Sequence of chain 1.E:
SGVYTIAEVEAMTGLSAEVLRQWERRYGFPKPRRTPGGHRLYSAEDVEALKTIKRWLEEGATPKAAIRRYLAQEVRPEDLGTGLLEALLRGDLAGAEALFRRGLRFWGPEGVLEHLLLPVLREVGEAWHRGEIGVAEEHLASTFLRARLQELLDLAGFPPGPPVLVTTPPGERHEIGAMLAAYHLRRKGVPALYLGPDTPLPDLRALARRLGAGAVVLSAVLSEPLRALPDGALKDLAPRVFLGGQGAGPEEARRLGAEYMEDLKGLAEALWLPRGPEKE

Sequence of chain 1.F:
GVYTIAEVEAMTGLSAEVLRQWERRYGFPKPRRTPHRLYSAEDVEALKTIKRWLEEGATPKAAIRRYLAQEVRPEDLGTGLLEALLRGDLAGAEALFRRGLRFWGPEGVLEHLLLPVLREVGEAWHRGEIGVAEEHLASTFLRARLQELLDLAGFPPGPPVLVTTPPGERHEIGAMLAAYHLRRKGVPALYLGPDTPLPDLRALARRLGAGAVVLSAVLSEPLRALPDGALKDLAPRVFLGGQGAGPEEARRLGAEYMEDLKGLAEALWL

Binding-site contacts:
Ligand atom C4' contacts residue GLU161 of chain 1.E at 4.0 Å.
Ligand atom C5' contacts residue B121 of chain 1.Q at 1.9 Å.
Ligand atom C3' contacts residue TRP151 of chain 1.E at 3.4 Å (hydrophobic).
Ligand atom O3' contacts residue GLU161 of chain 1.E at 3.5 Å.
Ligand atom C1' contacts residue GLU161 of chain 1.E at 3.5 Å.
Ligand atom C6 contacts residue PRO223 of chain 1.F at 3.8 Å (hydrophobic).
Ligand atom C4 contacts residue VAL158 of chain 1.E at 3.5 Å (hydrophobic).
Ligand atom N7 contacts residue B121 of chain 1.Q at 3.7 Å.
Ligand atom N3 contacts residue VAL158 of chain 1.E at 3.4 Å.
Ligand atom C2 contacts residue PRO223 of chain 1.F at 4.0 Å (hydrophobic).
Ligand atom C2 contacts residue VAL158 of chain 1.E at 4.0 Å (hydrophobic).
Ligand atom C1' contacts residue VAL158 of chain 1.E at 3.9 Å (hydrophobic).
Ligand atom C2' contacts residue VAL158 of chain 1.E at 3.7 Å (hydrophobic).
Ligand atom N6 contacts residue PRO223 of chain 1.F at 4.0 Å.
Ligand atom O4' contacts residue B121 of chain 1.Q at 3.3 Å.
Ligand atom O2' contacts residue VAL158 of chain 1.E at 3.4 Å.
Ligand atom O2' contacts residue TRP151 of chain 1.E at 3.9 Å.
Ligand atom N1 contacts residue PRO223 of chain 1.F at 3.7 Å.
Ligand atom C4' contacts residue B121 of chain 1.Q at 3.2 Å.
Ligand atom C8 contacts residue TRP151 of chain 1.E at 3.5 Å (hydrophobic).
Ligand atom N3 contacts residue B121 of chain 1.Q at 3.9 Å.
Ligand atom O4' contacts residue GLU161 of chain 1.E at 4.1 Å.
Ligand atom C2 contacts residue ASP221 of chain 1.F at 3.4 Å.
Ligand atom O3' contacts residue TRP151 of chain 1.E at 3.5 Å.
Ligand atom O2' contacts residue GLU161 of chain 1.E at 2.6 Å (salt-bridge).
Ligand atom C5 contacts residue B121 of chain 1.Q at 4.0 Å.
Ligand atom N1 contacts residue ASP221 of chain 1.F at 4.0 Å.
Ligand atom C5' contacts residue HIS197 of chain 1.E at 4.1 Å.
Ligand atom C2 contacts residue HIS162 of chain 1.E at 3.9 Å.
Ligand atom C2' contacts residue TRP151 of chain 1.E at 3.6 Å (hydrophobic).
Ligand atom N7 contacts residue VAL158 of chain 1.E at 4.0 Å.
Ligand atom C2' contacts residue GLU161 of chain 1.E at 3.5 Å.
Ligand atom N9 contacts residue VAL158 of chain 1.E at 3.7 Å.
Ligand atom N9 contacts residue B121 of chain 1.Q at 4.1 Å.
Ligand atom C8 contacts residue B121 of chain 1.Q at 3.7 Å.
Ligand atom C5 contacts residue VAL158 of chain 1.E at 4.2 Å (hydrophobic).
Ligand atom C8 contacts residue VAL158 of chain 1.E at 3.8 Å (hydrophobic).
Ligand atom C3' contacts residue GLU161 of chain 1.E at 4.1 Å.
Ligand atom C1' contacts residue B121 of chain 1.Q at 3.7 Å.
Ligand atom N3 contacts residue HIS162 of chain 1.E at 3.4 Å.

The small molecule below binds the protein below.
Small molecule (SMILES): C[C@H]1O[C@@H](n2cnc3c(N)ncnc32)[C@H](O)[C@@H]1O